Sequence of chain 2.B:
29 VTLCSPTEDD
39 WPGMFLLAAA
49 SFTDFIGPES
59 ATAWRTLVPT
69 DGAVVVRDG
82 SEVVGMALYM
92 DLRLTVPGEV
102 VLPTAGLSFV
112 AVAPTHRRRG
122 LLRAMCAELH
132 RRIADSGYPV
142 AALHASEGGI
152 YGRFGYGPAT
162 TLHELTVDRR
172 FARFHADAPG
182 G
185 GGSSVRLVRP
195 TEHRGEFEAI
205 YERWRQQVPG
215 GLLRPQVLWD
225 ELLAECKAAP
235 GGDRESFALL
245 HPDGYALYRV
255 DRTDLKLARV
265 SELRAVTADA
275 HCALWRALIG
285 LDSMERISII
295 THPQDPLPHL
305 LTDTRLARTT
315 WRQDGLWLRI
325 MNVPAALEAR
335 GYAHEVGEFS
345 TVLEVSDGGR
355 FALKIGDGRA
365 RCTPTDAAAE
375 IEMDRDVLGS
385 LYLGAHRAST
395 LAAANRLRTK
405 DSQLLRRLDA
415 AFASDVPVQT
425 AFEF

The protein below binds the small molecule below.
Small molecule (SMILES): C[C@H](N)C(=O)N[C@@H](CCCCN)C(=O)N[C@H](C=O)CCCCN

Binding-site contacts:
Ligand atom NZ contacts residue PHE110 of chain 2.B at 3.9 Å.
Ligand atom CG contacts residue SER109 of chain 2.B at 3.4 Å.
Ligand atom CA contacts residue PHE428 of chain 2.B at 4.2 Å (hydrophobic).
Ligand atom CD contacts residue SER109 of chain 2.B at 3.5 Å.
Ligand atom CB contacts residue GLU427 of chain 2.B at 3.2 Å.
Ligand atom CE contacts residue PHE110 of chain 2.B at 3.8 Å (hydrophobic).
Ligand atom O contacts residue PHE50 of chain 2.B at 3.7 Å.
Ligand atom CG contacts residue PHE110 of chain 2.B at 4.2 Å (hydrophobic).
Ligand atom O contacts residue PHE53 of chain 2.B at 4.0 Å.
Ligand atom NZ contacts residue HIS145 of chain 2.B at 3.2 Å (h-bond).
Ligand atom CA contacts residue PHE50 of chain 2.B at 4.3 Å (hydrophobic).
Ligand atom CB contacts residue SER109 of chain 2.B at 4.3 Å.
Ligand atom C contacts residue GLU427 of chain 2.B at 4.3 Å.
Ligand atom C contacts residue PHE50 of chain 2.B at 3.5 Å (hydrophobic).
Ligand atom CD contacts residue PHE110 of chain 2.B at 3.4 Å (hydrophobic).
Ligand atom NZ contacts residue TYR152 of chain 2.B at 3.7 Å.
Ligand atom CD contacts residue PHE428 of chain 2.B at 4.1 Å (hydrophobic).
Ligand atom N contacts residue PHE428 of chain 2.B at 4.1 Å.
Ligand atom N contacts residue GLU427 of chain 2.B at 4.3 Å.
Ligand atom O contacts residue ASP52 of chain 2.B at 3.4 Å (salt-bridge).
Ligand atom CG contacts residue ILE54 of chain 2.B at 3.5 Å (hydrophobic).
Ligand atom CE contacts residue HIS145 of chain 2.B at 4.3 Å.
Ligand atom CB contacts residue PHE428 of chain 2.B at 3.2 Å (hydrophobic).
Ligand atom NZ contacts residue LEU89 of chain 2.B at 4.4 Å.
Ligand atom CE contacts residue TRP62 of chain 2.B at 3.7 Å (hydrophobic).
Ligand atom CG contacts residue TRP62 of chain 2.B at 4.0 Å (hydrophobic).
Ligand atom C contacts residue ILE54 of chain 2.B at 4.3 Å (hydrophobic).
Ligand atom N contacts residue GLU427 of chain 2.B at 4.0 Å.
Ligand atom C contacts residue ASP52 of chain 2.B at 3.6 Å.
Ligand atom CA contacts residue GLU427 of chain 2.B at 3.7 Å.
Ligand atom CE contacts residue TYR152 of chain 2.B at 4.4 Å (hydrophobic).
Ligand atom CE contacts residue ILE54 of chain 2.B at 4.2 Å (hydrophobic).
Ligand atom CD contacts residue VAL111 of chain 2.B at 4.2 Å (hydrophobic).
Ligand atom NZ contacts residue TRP62 of chain 2.B at 3.8 Å.
Ligand atom CG contacts residue PHE428 of chain 2.B at 3.7 Å (hydrophobic).
Ligand atom N contacts residue SER109 of chain 2.B at 4.2 Å.
Ligand atom CD contacts residue TRP62 of chain 2.B at 4.0 Å (hydrophobic).
Ligand atom CB contacts residue TRP62 of chain 2.B at 4.3 Å (hydrophobic).
Ligand atom O contacts residue ILE54 of chain 2.B at 3.2 Å.
Ligand atom C contacts residue PHE428 of chain 2.B at 4.3 Å (hydrophobic).